Binding-site contacts:
Ligand atom O3' contacts residue TYR577 of chain 1.A at 2.9 Å (h-bond).
Ligand atom O1B contacts residue SER575 of chain 1.A at 3.2 Å.
Ligand atom C2' contacts residue TYR577 of chain 1.A at 3.5 Å (hydrophobic).
Ligand atom O2B contacts residue TYR573 of chain 1.A at 3.6 Å.
Ligand atom PG contacts residue CA1 of chain 1.G at 3.6 Å.
Ligand atom O2B contacts residue ASP776 of chain 1.A at 3.4 Å (salt-bridge).
Ligand atom O2A contacts residue CA1 of chain 1.G at 2.6 Å.
Ligand atom O2B contacts residue SER575 of chain 1.A at 3.3 Å (h-bond).
Ligand atom O2G contacts residue ASN574 of chain 1.A at 3.8 Å.
Ligand atom O3A contacts residue CA1 of chain 1.G at 4.0 Å.
Ligand atom O3A contacts residue LYS684 of chain 1.A at 3.9 Å.
Ligand atom PB contacts residue CA1 of chain 1.G at 3.5 Å.
Ligand atom O1B contacts residue LEU576 of chain 1.A at 3.9 Å.
Ligand atom O3G contacts residue TYR573 of chain 1.A at 3.0 Å (h-bond).
Ligand atom O2G contacts residue ARG657 of chain 1.A at 3.6 Å (salt-bridge).
Ligand atom PA contacts residue CA1 of chain 1.G at 3.9 Å.
Ligand atom O1G contacts residue ARG657 of chain 1.A at 3.8 Å.
Ligand atom C2' contacts residue ASN688 of chain 1.A at 3.3 Å.
Ligand atom C1' contacts residue TYR577 of chain 1.A at 3.9 Å (hydrophobic).
Ligand atom C6 contacts residue ASN688 of chain 1.A at 3.7 Å.
Ligand atom O1G contacts residue LYS684 of chain 1.A at 3.4 Å (salt-bridge).
Ligand atom O2G contacts residue SER575 of chain 1.A at 3.6 Å.
Ligand atom C5' contacts residue ASP776 of chain 1.A at 3.3 Å.
Ligand atom O3B contacts residue CA1 of chain 1.G at 3.8 Å.
Ligand atom O3B contacts residue SER575 of chain 1.A at 3.9 Å.
Ligand atom O3G contacts residue ASN574 of chain 1.A at 3.9 Å.
Ligand atom O2B contacts residue LEU576 of chain 1.A at 3.5 Å (h-bond).
Ligand atom PB contacts residue SER575 of chain 1.A at 3.8 Å.
Ligand atom C3' contacts residue ASN688 of chain 1.A at 3.7 Å.
Ligand atom O2A contacts residue ASP776 of chain 1.A at 3.0 Å (salt-bridge).
Ligand atom C5 contacts residue ASN688 of chain 1.A at 3.8 Å.
Ligand atom O3' contacts residue LEU576 of chain 1.A at 3.2 Å (h-bond).
Ligand atom N1 contacts residue ASN688 of chain 1.A at 3.9 Å.
Ligand atom O2B contacts residue CA1 of chain 1.G at 2.3 Å.
Ligand atom O1A contacts residue LYS684 of chain 1.A at 3.7 Å.
Ligand atom O1B contacts residue ASN688 of chain 1.A at 3.9 Å.
Ligand atom O3G contacts residue CA1 of chain 1.G at 2.4 Å.
Ligand atom O3B contacts residue LYS684 of chain 1.A at 3.3 Å.
Ligand atom O3G contacts residue SER575 of chain 1.A at 3.8 Å.
Ligand atom C4 contacts residue ASN688 of chain 1.A at 3.9 Å.

Sequence of chain 1.A:
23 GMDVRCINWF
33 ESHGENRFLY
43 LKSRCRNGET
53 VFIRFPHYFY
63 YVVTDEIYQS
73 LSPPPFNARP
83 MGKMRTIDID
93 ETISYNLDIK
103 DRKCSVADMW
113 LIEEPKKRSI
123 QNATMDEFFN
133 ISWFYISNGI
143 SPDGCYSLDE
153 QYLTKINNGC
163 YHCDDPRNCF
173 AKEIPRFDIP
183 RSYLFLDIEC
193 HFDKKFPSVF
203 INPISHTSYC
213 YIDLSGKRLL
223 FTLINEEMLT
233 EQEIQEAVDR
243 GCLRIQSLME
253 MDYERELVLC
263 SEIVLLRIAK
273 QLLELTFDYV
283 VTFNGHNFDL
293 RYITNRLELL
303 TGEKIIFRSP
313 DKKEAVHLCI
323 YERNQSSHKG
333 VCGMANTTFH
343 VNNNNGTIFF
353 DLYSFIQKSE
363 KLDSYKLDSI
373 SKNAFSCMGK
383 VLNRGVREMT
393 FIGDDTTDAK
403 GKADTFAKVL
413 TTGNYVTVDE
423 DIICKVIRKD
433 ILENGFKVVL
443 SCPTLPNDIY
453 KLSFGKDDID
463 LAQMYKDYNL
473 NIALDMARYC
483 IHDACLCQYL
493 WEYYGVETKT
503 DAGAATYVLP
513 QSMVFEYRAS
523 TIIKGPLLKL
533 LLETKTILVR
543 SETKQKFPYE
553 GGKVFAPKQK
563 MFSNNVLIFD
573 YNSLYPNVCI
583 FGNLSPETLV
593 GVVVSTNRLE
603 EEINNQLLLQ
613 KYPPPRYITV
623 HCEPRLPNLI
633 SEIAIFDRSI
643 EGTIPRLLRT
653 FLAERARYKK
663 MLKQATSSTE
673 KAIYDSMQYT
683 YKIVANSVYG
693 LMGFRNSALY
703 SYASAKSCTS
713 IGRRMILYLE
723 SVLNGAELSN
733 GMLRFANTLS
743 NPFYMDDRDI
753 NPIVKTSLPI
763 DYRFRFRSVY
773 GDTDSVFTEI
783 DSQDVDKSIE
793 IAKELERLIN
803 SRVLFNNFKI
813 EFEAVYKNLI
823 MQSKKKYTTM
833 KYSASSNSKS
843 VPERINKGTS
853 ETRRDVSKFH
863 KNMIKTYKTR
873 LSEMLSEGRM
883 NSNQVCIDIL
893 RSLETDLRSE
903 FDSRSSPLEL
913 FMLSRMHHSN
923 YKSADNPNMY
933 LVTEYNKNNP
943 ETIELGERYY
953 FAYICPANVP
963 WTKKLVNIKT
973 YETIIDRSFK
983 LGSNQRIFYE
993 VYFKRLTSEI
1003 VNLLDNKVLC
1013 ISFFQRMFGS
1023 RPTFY

This protein binds this small molecule.
Small molecule (SMILES): Nc1ccn([C@H]2C[C@H](O)[C@@H](CO[P](=O)(O)O[P](=O)(O)OP(=O)(O)O)O2)c(=O)n1